Sequence of chain 6.C:
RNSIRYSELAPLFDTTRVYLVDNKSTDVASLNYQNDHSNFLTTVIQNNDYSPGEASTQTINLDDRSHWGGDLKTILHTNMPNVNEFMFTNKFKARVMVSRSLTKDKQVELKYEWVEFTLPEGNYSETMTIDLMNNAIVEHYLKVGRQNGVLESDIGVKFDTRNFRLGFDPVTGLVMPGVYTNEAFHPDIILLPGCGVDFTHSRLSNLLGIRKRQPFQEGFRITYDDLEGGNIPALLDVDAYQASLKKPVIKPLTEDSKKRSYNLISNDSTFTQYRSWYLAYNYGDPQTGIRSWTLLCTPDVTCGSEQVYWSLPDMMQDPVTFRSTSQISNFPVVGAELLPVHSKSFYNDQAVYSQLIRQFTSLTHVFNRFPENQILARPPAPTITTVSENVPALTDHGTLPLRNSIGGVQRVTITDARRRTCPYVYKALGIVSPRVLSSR

Binding-site contacts:
Ligand atom OH contacts residue THR445 of chain 6.C at 3.2 Å.
Ligand atom C contacts residue HIS446 of chain 6.C at 3.4 Å.
Ligand atom O contacts residue ARG149 of chain 6.C at 2.6 Å (salt-bridge).
Ligand atom CG1 contacts residue PHE451 of chain 6.C at 3.4 Å (hydrophobic).
Ligand atom CG contacts residue ARG450 of chain 6.C at 3.5 Å.
Ligand atom O contacts residue ARG450 of chain 6.C at 3.3 Å (salt-bridge).
Ligand atom CE1 contacts residue THR445 of chain 6.C at 3.3 Å.
Ligand atom CD contacts residue ARG450 of chain 6.C at 2.9 Å.
Ligand atom CB contacts residue ARG450 of chain 6.C at 3.6 Å.
Ligand atom CZ contacts residue ARG149 of chain 6.C at 3.8 Å.
Ligand atom OD1 contacts residue LYS339 of chain 6.C at 2.9 Å (salt-bridge).
Ligand atom OH contacts residue HIS446 of chain 6.C at 3.1 Å (h-bond).
Ligand atom CG2 contacts residue LEU145 of chain 6.C at 3.8 Å (hydrophobic).
Ligand atom OH contacts residue MET179 of chain 6.D at 3.4 Å (h-bond).
Ligand atom CE2 contacts residue HIS446 of chain 6.C at 3.5 Å.
Ligand atom CZ contacts residue HIS446 of chain 6.C at 3.7 Å.
Ligand atom CZ contacts residue ASP172 of chain 6.D at 3.8 Å.
Ligand atom CG contacts residue GLU155 of chain 6.C at 3.8 Å.
Ligand atom CG1 contacts residue GLU155 of chain 6.C at 3.8 Å.
Ligand atom CB contacts residue LYS339 of chain 6.C at 2.9 Å.
Ligand atom CG2 contacts residue GLU155 of chain 6.C at 3.7 Å.
Ligand atom CG contacts residue TYR244 of chain 6.D at 3.1 Å (hydrophobic).
Ligand atom CB contacts residue GLN245 of chain 6.D at 3.6 Å.
Ligand atom CG1 contacts residue ARG450 of chain 6.C at 3.4 Å.
Ligand atom CZ contacts residue THR175 of chain 6.D at 3.9 Å.
Ligand atom CB contacts residue PRO452 of chain 6.C at 3.9 Å (hydrophobic).
Ligand atom OD1 contacts residue GLU155 of chain 6.C at 3.8 Å.
Ligand atom CA contacts residue LYS339 of chain 6.C at 3.1 Å.
Ligand atom CE1 contacts residue PRO180 of chain 6.D at 3.1 Å (hydrophobic).
Ligand atom OD2 contacts residue LYS339 of chain 6.C at 3.6 Å.
Ligand atom CG contacts residue LYS339 of chain 6.C at 3.8 Å.
Ligand atom CD1 contacts residue PRO180 of chain 6.D at 3.4 Å (hydrophobic).
Ligand atom ND2 contacts residue GLU155 of chain 6.C at 3.1 Å (salt-bridge).
Ligand atom CZ contacts residue THR445 of chain 6.C at 3.4 Å.
Ligand atom CE1 contacts residue ARG149 of chain 6.C at 3.6 Å.
Ligand atom OH contacts residue LEU239 of chain 6.D at 3.7 Å.
Ligand atom C contacts residue ARG149 of chain 6.C at 3.8 Å.
Ligand atom CG contacts residue PRO452 of chain 6.C at 3.5 Å (hydrophobic).
Ligand atom O contacts residue HIS446 of chain 6.C at 2.8 Å.
Ligand atom CE2 contacts residue MET179 of chain 6.D at 3.7 Å (hydrophobic).

Sequence of chain 6.D:
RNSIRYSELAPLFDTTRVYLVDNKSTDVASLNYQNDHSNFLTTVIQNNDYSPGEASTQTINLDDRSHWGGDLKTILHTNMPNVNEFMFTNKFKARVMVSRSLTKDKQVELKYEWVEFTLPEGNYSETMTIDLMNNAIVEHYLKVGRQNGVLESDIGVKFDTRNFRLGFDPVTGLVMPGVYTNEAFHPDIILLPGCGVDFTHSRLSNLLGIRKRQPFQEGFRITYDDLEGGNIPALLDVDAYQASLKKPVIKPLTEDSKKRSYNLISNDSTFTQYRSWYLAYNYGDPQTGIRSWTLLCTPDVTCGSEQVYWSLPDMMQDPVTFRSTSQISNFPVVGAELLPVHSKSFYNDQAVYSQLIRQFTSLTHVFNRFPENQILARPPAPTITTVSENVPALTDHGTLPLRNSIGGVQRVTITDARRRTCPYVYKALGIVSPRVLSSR

This protein binds this small molecule.
Small molecule (SMILES): CC(C)[C@H](NC(=O)[C@@H]1CCCN1C(=O)[C@H](CC(N)=O)NC(=O)[C@H](Cc1ccccc1)NC(=O)[C@@H](N)[C@@H](C)O)C(=O)N[C@@H](Cc1ccc(O)cc1)C(=O)N1CCC[C@H]1C(=O)N[C@@H](Cc1ccc(O)cc1)C(=O)N[C@@H](CC(=O)O)C(=O)N[C@H](C=O)[C@@H](C)O